Binding-site contacts:
Ligand atom C7 contacts residue ILE966 of chain 1.G at 3.6 Å (hydrophobic).
Ligand atom C10 contacts residue TYR726 of chain 1.G at 4.4 Å (hydrophobic).
Ligand atom C17 contacts residue GLN965 of chain 1.G at 4.3 Å.
Ligand atom C8 contacts residue GLN725 of chain 1.G at 4.2 Å.
Ligand atom C10 contacts residue GLN725 of chain 1.G at 3.7 Å.
Ligand atom C3 contacts residue TYR726 of chain 1.G at 4.3 Å (hydrophobic).
Ligand atom C20 contacts residue GLN725 of chain 1.G at 3.5 Å.
Ligand atom C9 contacts residue GLN725 of chain 1.G at 4.3 Å.
Ligand atom C3 contacts residue ASP135 of chain 1.E at 3.9 Å.
Ligand atom C21 contacts residue GLN725 of chain 1.G at 4.4 Å.
Ligand atom C7 contacts residue ALA969 of chain 1.G at 4.1 Å (hydrophobic).
Ligand atom O3 contacts residue GLN965 of chain 1.G at 3.5 Å (h-bond).
Ligand atom C22 contacts residue GLN725 of chain 1.G at 4.2 Å.
Ligand atom C6 contacts residue ILE966 of chain 1.G at 4.2 Å (hydrophobic).
Ligand atom C16 contacts residue GLN965 of chain 1.G at 4.5 Å.
Ligand atom C1 contacts residue ASP135 of chain 1.E at 3.4 Å.
Ligand atom C11 contacts residue TYR726 of chain 1.G at 3.6 Å (hydrophobic).
Ligand atom C11 contacts residue ILE966 of chain 1.G at 3.8 Å (hydrophobic).
Ligand atom C12 contacts residue ASP135 of chain 1.E at 3.3 Å.
Ligand atom C14 contacts residue GLU962 of chain 1.G at 4.5 Å.
Ligand atom C16 contacts residue GLU962 of chain 1.G at 3.5 Å.
Ligand atom C16 contacts residue ILE966 of chain 1.G at 3.6 Å (hydrophobic).
Ligand atom C11 contacts residue GLU962 of chain 1.G at 4.5 Å.
Ligand atom O4 contacts residue GLU136 of chain 1.E at 3.7 Å.
Ligand atom C1 contacts residue TYR726 of chain 1.G at 4.1 Å (hydrophobic).
Ligand atom C18 contacts residue ILE966 of chain 1.G at 3.5 Å (hydrophobic).
Ligand atom C13 contacts residue ASP135 of chain 1.E at 4.4 Å.
Ligand atom C17 contacts residue ILE966 of chain 1.G at 3.4 Å (hydrophobic).
Ligand atom C8 contacts residue ALA969 of chain 1.G at 3.6 Å (hydrophobic).
Ligand atom C15 contacts residue GLU962 of chain 1.G at 3.9 Å.
Ligand atom C23 contacts residue GLN725 of chain 1.G at 3.7 Å.
Ligand atom C7 contacts residue GLN965 of chain 1.G at 4.5 Å.

Sequence of chain 1.E:
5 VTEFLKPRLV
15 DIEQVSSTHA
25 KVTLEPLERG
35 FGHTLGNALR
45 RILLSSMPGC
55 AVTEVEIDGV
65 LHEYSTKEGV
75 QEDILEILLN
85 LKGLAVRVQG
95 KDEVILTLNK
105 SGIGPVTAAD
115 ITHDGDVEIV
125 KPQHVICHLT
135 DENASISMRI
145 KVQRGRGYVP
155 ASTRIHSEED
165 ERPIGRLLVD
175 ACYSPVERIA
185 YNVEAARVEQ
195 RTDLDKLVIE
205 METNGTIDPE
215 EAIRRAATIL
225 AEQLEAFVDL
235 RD

Sequence of chain 1.G:
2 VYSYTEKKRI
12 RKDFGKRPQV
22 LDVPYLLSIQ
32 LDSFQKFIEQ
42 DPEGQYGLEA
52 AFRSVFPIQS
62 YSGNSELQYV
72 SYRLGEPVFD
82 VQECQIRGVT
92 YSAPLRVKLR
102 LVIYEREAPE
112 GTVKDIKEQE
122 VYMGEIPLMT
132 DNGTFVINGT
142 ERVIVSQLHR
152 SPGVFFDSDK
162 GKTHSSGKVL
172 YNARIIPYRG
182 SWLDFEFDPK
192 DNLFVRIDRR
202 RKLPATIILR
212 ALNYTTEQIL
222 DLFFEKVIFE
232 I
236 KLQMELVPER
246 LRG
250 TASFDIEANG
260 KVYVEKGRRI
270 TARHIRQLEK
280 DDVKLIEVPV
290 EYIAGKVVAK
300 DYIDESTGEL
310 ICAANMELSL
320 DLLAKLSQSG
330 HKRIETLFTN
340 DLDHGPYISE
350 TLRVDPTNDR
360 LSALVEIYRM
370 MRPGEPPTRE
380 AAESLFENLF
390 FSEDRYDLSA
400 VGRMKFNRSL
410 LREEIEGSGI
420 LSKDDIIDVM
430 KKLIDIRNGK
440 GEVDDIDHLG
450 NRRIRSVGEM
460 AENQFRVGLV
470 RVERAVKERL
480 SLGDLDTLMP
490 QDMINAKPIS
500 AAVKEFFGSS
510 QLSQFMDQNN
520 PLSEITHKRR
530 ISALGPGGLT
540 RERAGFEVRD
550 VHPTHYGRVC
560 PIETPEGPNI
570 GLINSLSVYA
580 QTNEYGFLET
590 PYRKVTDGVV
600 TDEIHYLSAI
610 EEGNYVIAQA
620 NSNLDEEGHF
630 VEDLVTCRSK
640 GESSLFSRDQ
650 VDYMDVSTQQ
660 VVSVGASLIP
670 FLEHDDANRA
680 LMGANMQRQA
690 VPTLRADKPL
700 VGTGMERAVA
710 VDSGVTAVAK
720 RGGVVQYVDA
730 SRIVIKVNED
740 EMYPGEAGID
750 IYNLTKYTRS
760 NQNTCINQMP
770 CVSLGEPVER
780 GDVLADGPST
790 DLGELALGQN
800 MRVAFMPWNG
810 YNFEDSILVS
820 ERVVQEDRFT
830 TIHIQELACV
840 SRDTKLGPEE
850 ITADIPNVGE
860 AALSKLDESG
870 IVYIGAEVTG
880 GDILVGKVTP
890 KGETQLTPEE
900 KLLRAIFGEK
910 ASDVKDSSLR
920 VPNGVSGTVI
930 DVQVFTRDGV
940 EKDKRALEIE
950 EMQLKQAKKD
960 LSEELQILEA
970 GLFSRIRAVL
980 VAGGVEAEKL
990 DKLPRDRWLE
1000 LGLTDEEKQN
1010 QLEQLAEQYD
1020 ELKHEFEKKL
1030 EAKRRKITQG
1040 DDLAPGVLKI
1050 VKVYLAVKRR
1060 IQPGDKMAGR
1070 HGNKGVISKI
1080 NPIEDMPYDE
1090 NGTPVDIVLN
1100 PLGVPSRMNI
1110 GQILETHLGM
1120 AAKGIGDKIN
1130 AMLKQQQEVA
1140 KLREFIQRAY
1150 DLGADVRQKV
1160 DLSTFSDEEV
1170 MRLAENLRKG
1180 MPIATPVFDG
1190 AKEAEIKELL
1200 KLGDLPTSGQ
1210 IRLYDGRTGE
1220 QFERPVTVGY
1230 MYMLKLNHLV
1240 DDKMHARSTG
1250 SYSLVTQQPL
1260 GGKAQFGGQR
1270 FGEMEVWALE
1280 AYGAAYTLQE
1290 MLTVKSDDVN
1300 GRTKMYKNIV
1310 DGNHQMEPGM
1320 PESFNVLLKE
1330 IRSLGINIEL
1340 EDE

The protein below binds the small molecule below.
Small molecule (SMILES): C[C@H](CCC(=O)NCCC[N+](C)(C)CC(O)CS(=O)(=O)O)[C@H]1CC[C@H]2[C@@H]3[C@H](O)C[C@@H]4C[C@H](O)CC[C@]4(C)[C@H]3C[C@H](O)[C@]12C